Sequence of chain 1.C:
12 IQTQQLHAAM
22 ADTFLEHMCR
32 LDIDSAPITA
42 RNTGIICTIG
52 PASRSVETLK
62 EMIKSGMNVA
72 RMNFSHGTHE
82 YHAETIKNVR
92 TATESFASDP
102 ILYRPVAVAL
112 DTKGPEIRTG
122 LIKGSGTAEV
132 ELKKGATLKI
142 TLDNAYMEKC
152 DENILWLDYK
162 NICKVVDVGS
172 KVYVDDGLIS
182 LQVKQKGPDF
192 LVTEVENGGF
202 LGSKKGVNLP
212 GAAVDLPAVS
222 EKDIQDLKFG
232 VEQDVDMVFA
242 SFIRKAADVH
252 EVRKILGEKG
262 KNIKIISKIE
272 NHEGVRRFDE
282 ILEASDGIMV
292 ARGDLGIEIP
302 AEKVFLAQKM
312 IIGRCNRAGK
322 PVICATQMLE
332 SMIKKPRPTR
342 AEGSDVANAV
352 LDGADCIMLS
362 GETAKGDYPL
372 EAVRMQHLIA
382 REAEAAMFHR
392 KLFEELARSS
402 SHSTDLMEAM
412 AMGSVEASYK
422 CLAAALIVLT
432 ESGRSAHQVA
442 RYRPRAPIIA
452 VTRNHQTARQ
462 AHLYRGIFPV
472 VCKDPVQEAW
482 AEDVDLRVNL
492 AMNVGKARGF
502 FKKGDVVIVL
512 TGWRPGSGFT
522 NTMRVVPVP

The protein below binds the small molecule below.
Small molecule (SMILES): O=C([O-])C(=O)[O-]

Binding-site contacts:
Ligand atom C2 contacts residue ALA292 of chain 1.C at 3.3 Å (hydrophobic).
Ligand atom C2 contacts residue ATP1 of chain 1.U at 3.3 Å.
Ligand atom O3 contacts residue THR327 of chain 1.C at 3.1 Å (h-bond).
Ligand atom O1 contacts residue MG1 of chain 1.S at 2.1 Å.
Ligand atom C2 contacts residue ASP295 of chain 1.C at 3.7 Å.
Ligand atom C1 contacts residue ATP1 of chain 1.U at 3.1 Å.
Ligand atom O4 contacts residue ALA292 of chain 1.C at 3.8 Å.
Ligand atom C1 contacts residue MG1 of chain 1.S at 2.9 Å.
Ligand atom O3 contacts residue MET359 of chain 1.C at 3.9 Å.
Ligand atom C1 contacts residue ARG72 of chain 1.C at 4.0 Å.
Ligand atom O1 contacts residue LYS269 of chain 1.C at 2.7 Å (salt-bridge).
Ligand atom O2 contacts residue THR327 of chain 1.C at 3.0 Å (h-bond).
Ligand atom O1 contacts residue ASP295 of chain 1.C at 4.1 Å.
Ligand atom O2 contacts residue GLY294 of chain 1.C at 2.7 Å (h-bond).
Ligand atom O1 contacts residue ALA292 of chain 1.C at 4.1 Å.
Ligand atom O4 contacts residue GLU271 of chain 1.C at 2.6 Å (salt-bridge).
Ligand atom O3 contacts residue ALA292 of chain 1.C at 3.8 Å.
Ligand atom O2 contacts residue ASP295 of chain 1.C at 3.5 Å (salt-bridge).
Ligand atom C1 contacts residue GLU271 of chain 1.C at 3.8 Å.
Ligand atom O3 contacts residue ARG72 of chain 1.C at 4.0 Å.
Ligand atom O4 contacts residue MG1 of chain 1.S at 2.1 Å.
Ligand atom C1 contacts residue THR327 of chain 1.C at 3.9 Å.
Ligand atom O3 contacts residue LYS269 of chain 1.C at 4.2 Å.
Ligand atom O1 contacts residue ARG72 of chain 1.C at 3.5 Å (salt-bridge).
Ligand atom O2 contacts residue ALA292 of chain 1.C at 3.0 Å.
Ligand atom O2 contacts residue ARG293 of chain 1.C at 3.5 Å (salt-bridge).
Ligand atom O3 contacts residue ATP1 of chain 1.U at 3.5 Å (h-bond).
Ligand atom C2 contacts residue GLY294 of chain 1.C at 3.8 Å.
Ligand atom C2 contacts residue MG1 of chain 1.S at 2.9 Å.
Ligand atom C2 contacts residue GLU271 of chain 1.C at 3.4 Å.
Ligand atom O3 contacts residue MET290 of chain 1.C at 4.0 Å.
Ligand atom O4 contacts residue GLY294 of chain 1.C at 4.2 Å.
Ligand atom O1 contacts residue ATP1 of chain 1.U at 2.9 Å (h-bond).
Ligand atom C2 contacts residue THR327 of chain 1.C at 3.8 Å.
Ligand atom O4 contacts residue ASP295 of chain 1.C at 2.4 Å (salt-bridge).
Ligand atom O1 contacts residue GLU271 of chain 1.C at 3.4 Å (salt-bridge).
Ligand atom O3 contacts residue MG1 of chain 1.S at 4.1 Å.
Ligand atom C1 contacts residue ALA292 of chain 1.C at 3.5 Å (hydrophobic).
Ligand atom O4 contacts residue ATP1 of chain 1.U at 2.8 Å (h-bond).
Ligand atom C1 contacts residue LYS269 of chain 1.C at 3.7 Å.